Binding-site contacts:
Ligand atom O5 contacts residue HIS172 of chain 1.A at 4.2 Å.
Ligand atom C8 contacts residue LYS177 of chain 1.A at 4.0 Å.
Ligand atom C7 contacts residue TRP175 of chain 1.A at 4.1 Å (hydrophobic).
Ligand atom C8 contacts residue TRP175 of chain 1.A at 3.5 Å (hydrophobic).
Ligand atom O5 contacts residue HIS172 of chain 1.A at 3.4 Å.
Ligand atom O6 contacts residue HIS172 of chain 1.A at 3.7 Å.
Ligand atom C1 contacts residue ASN174 of chain 1.A at 1.4 Å.
Ligand atom O3 contacts residue HIS172 of chain 1.A at 4.3 Å.
Ligand atom C5 contacts residue HIS172 of chain 1.A at 4.2 Å.
Ligand atom N2 contacts residue TRP175 of chain 1.A at 4.5 Å.
Ligand atom C6 contacts residue HIS172 of chain 1.A at 3.6 Å.
Ligand atom N2 contacts residue ASN174 of chain 1.A at 2.9 Å (h-bond).
Ligand atom C6 contacts residue HIS172 of chain 1.A at 3.5 Å.
Ligand atom C7 contacts residue ASN174 of chain 1.A at 3.3 Å.
Ligand atom C3 contacts residue ASN174 of chain 1.A at 3.8 Å.
Ligand atom O7 contacts residue ASN174 of chain 1.A at 3.3 Å (h-bond).
Ligand atom O5 contacts residue ASN174 of chain 1.A at 2.3 Å (h-bond).
Ligand atom C5 contacts residue ASN174 of chain 1.A at 3.6 Å.
Ligand atom C4 contacts residue ASN174 of chain 1.A at 4.3 Å.
Ligand atom C8 contacts residue ASN174 of chain 1.A at 4.4 Å.
Ligand atom C2 contacts residue ASN174 of chain 1.A at 2.5 Å.
Ligand atom C5 contacts residue HIS172 of chain 1.A at 4.1 Å.
Ligand atom C8 contacts residue THR176 of chain 1.A at 4.2 Å.

A small-molecule ligand and the protein it binds are described below.
Small molecule (SMILES): CC(=O)N[C@H]1[C@H](O[C@H]2[C@H](O)[C@@H](NC(C)=O)CO[C@@H]2CO[C@@H]2O[C@@H](C)[C@@H](O)[C@@H](O)[C@@H]2O)O[C@H](CO)[C@@H](O[C@H]2O[C@H](CO)[C@@H](O)[C@H](O)[C@@H]2O)[C@@H]1O

Sequence of chain 1.A:
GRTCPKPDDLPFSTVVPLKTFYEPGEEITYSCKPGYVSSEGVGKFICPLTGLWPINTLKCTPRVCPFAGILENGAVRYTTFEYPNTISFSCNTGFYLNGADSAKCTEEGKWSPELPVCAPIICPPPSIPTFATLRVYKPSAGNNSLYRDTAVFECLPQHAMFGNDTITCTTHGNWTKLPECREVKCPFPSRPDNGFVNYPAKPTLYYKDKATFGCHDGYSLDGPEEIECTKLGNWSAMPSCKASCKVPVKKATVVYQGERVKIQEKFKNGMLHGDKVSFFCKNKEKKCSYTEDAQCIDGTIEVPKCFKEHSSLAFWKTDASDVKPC